Sequence of chain 1.B:
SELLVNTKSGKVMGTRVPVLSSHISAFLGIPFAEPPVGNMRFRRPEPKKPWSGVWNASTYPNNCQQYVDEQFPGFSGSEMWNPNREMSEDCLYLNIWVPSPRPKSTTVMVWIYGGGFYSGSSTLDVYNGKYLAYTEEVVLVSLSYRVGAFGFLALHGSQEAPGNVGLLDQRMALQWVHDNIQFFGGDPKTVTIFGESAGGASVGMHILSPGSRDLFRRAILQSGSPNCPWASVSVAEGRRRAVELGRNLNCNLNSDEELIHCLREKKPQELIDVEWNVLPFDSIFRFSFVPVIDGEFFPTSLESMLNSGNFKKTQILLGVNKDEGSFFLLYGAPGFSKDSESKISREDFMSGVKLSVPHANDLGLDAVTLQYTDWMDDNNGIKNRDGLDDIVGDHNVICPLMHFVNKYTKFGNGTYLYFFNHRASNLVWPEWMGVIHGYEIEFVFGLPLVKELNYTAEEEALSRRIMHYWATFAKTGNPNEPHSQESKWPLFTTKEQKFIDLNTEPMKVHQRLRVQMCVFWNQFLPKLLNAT

The protein below binds the small molecule below.
Small molecule (SMILES): CC(=O)CCC[N+](C)(C)C

Binding-site contacts:
Ligand atom C6 contacts residue PHE290 of chain 1.B at 4.3 Å (hydrophobic).
Ligand atom C10 contacts residue TRP279 of chain 1.B at 3.9 Å (hydrophobic).
Ligand atom C3 contacts residue TRP279 of chain 1.B at 3.5 Å (hydrophobic).
Ligand atom C2 contacts residue TYR70 of chain 1.B at 3.7 Å (hydrophobic).
Ligand atom C3 contacts residue TYR70 of chain 1.B at 4.1 Å (hydrophobic).
Ligand atom O7 contacts residue TYR121 of chain 1.B at 3.9 Å.
Ligand atom N1 contacts residue TYR70 of chain 1.B at 4.3 Å.
Ligand atom C9 contacts residue TRP279 of chain 1.B at 3.5 Å (hydrophobic).
Ligand atom N1 contacts residue TRP279 of chain 1.B at 4.3 Å.
Ligand atom C5 contacts residue TYR121 of chain 1.B at 3.6 Å (hydrophobic).
Ligand atom C5 contacts residue TRP279 of chain 1.B at 4.4 Å (hydrophobic).
Ligand atom O7 contacts residue TYR334 of chain 1.B at 3.5 Å.
Ligand atom C6 contacts residue PHE331 of chain 1.B at 4.1 Å (hydrophobic).
Ligand atom C4 contacts residue TRP279 of chain 1.B at 3.7 Å (hydrophobic).
Ligand atom C9 contacts residue TYR70 of chain 1.B at 4.0 Å (hydrophobic).
Ligand atom C6 contacts residue TYR121 of chain 1.B at 3.6 Å (hydrophobic).